This protein binds this small molecule.
Small molecule (SMILES): CC(=O)C(=O)O

Sequence of chain 1.B:
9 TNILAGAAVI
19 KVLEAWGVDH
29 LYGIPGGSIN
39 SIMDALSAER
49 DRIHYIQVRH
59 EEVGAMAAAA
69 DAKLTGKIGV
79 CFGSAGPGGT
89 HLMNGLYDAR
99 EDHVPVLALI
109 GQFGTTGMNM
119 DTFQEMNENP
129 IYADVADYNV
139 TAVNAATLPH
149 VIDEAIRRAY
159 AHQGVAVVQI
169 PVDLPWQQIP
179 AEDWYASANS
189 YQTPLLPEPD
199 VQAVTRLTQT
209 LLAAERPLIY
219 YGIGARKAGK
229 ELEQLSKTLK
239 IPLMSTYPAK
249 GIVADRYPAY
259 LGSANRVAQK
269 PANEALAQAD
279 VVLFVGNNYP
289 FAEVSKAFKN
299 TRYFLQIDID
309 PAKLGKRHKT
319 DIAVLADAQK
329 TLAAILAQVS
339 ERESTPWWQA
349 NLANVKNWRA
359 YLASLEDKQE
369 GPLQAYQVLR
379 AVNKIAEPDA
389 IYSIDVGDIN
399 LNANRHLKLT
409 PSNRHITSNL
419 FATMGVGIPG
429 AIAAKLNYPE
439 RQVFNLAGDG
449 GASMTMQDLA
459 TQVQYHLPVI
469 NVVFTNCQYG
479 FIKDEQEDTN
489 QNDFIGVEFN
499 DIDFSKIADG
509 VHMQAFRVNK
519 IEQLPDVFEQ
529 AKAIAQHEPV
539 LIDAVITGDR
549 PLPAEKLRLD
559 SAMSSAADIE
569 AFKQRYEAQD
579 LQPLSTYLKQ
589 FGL

Binding-site contacts:
Ligand atom O3 contacts residue ASN263 of chain 2.B at 3.5 Å (h-bond).
Ligand atom O contacts residue PHE479 of chain 2.B at 4.3 Å.
Ligand atom CB contacts residue PHE289 of chain 2.B at 3.9 Å (hydrophobic).
Ligand atom O3 contacts residue ARG264 of chain 2.B at 3.5 Å.
Ligand atom OXT contacts residue ARG264 of chain 2.B at 3.9 Å.
Ligand atom CB contacts residue PHE121 of chain 1.B at 3.3 Å (hydrophobic).
Ligand atom C contacts residue ARG264 of chain 2.B at 3.5 Å.
Ligand atom O contacts residue GLU483 of chain 2.B at 4.0 Å.
Ligand atom O3 contacts residue PHE479 of chain 2.B at 4.0 Å.
Ligand atom O3 contacts residue VAL265 of chain 2.B at 4.3 Å.
Ligand atom OXT contacts residue PHE289 of chain 2.B at 3.9 Å.
Ligand atom CA contacts residue ASN263 of chain 2.B at 3.9 Å.
Ligand atom OXT contacts residue ASN263 of chain 2.B at 3.0 Å (h-bond).
Ligand atom C contacts residue ASN263 of chain 2.B at 3.9 Å.
Ligand atom CA contacts residue PHE479 of chain 2.B at 4.0 Å (hydrophobic).
Ligand atom CA contacts residue FAD1 of chain 2.M at 3.9 Å.
Ligand atom C contacts residue PHE289 of chain 2.B at 4.4 Å (hydrophobic).
Ligand atom CA contacts residue PHE289 of chain 2.B at 3.9 Å (hydrophobic).
Ligand atom O3 contacts residue FAD1 of chain 2.M at 3.1 Å (h-bond).
Ligand atom O3 contacts residue PHE289 of chain 2.B at 3.9 Å.
Ligand atom CA contacts residue ARG264 of chain 2.B at 4.0 Å.
Ligand atom CB contacts residue PHE479 of chain 2.B at 4.1 Å (hydrophobic).
Ligand atom CB contacts residue FAD1 of chain 2.M at 3.9 Å.
Ligand atom O contacts residue ARG264 of chain 2.B at 3.0 Å (salt-bridge).

Sequence of chain 2.B:
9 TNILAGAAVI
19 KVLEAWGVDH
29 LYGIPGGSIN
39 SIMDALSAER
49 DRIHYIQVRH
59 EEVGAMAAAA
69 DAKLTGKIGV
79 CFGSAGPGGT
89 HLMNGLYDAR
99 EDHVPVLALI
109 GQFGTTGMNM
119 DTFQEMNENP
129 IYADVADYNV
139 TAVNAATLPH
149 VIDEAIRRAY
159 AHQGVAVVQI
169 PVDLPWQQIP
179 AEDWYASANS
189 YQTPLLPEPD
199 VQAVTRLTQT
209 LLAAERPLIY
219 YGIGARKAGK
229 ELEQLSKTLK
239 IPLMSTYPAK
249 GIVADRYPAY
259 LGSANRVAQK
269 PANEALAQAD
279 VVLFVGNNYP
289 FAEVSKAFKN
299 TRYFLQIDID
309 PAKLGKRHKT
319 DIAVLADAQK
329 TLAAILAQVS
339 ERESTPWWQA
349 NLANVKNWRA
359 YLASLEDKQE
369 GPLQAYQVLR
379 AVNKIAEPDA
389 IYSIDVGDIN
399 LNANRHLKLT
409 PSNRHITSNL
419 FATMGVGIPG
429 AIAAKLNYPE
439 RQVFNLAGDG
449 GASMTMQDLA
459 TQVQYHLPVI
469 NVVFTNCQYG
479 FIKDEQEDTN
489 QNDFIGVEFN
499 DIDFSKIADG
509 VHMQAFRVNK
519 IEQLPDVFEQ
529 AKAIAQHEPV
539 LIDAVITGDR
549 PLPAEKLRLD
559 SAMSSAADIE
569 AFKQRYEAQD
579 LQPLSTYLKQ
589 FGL